Sequence of chain 1.A:
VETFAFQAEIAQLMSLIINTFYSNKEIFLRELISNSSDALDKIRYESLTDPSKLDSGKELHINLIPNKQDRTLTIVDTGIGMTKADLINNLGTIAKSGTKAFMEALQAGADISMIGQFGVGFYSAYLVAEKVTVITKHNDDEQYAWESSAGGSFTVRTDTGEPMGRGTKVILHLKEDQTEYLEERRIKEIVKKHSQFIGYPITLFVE

Binding-site contacts:
Ligand atom C7 contacts residue ASP86 of chain 1.A at 3.4 Å.
Ligand atom C30 contacts residue PHE131 of chain 1.A at 3.6 Å (hydrophobic).
Ligand atom N12 contacts residue ASN44 of chain 1.A at 3.3 Å (h-bond).
Ligand atom C7 contacts residue THR177 of chain 1.A at 3.7 Å.
Ligand atom N12 contacts residue PHE131 of chain 1.A at 3.6 Å.
Ligand atom O8 contacts residue THR177 of chain 1.A at 3.5 Å.
Ligand atom N2 contacts residue MET91 of chain 1.A at 3.8 Å.
Ligand atom C19 contacts residue ASN44 of chain 1.A at 3.6 Å.
Ligand atom C26 contacts residue ASN44 of chain 1.A at 3.7 Å.
Ligand atom C6 contacts residue SER45 of chain 1.A at 3.8 Å.
Ligand atom C33 contacts residue VAL143 of chain 1.A at 3.8 Å (hydrophobic).
Ligand atom O15 contacts residue ASN44 of chain 1.A at 3.5 Å (h-bond).
Ligand atom O8 contacts residue ALA48 of chain 1.A at 3.1 Å.
Ligand atom C21 contacts residue ASN44 of chain 1.A at 3.4 Å.
Ligand atom O27 contacts residue GLY128 of chain 1.A at 3.8 Å.
Ligand atom C33 contacts residue PHE131 of chain 1.A at 3.5 Å (hydrophobic).
Ligand atom C22 contacts residue MET91 of chain 1.A at 3.7 Å (hydrophobic).
Ligand atom C5 contacts residue MET91 of chain 1.A at 3.7 Å (hydrophobic).
Ligand atom C34 contacts residue LEU96 of chain 1.A at 3.4 Å (hydrophobic).
Ligand atom N12 contacts residue LEU41 of chain 1.A at 3.8 Å.
Ligand atom C22 contacts residue ILE89 of chain 1.A at 3.6 Å (hydrophobic).
Ligand atom O3 contacts residue GLY90 of chain 1.A at 3.6 Å.
Ligand atom O15 contacts residue PHE131 of chain 1.A at 3.3 Å.
Ligand atom C25 contacts residue ASN44 of chain 1.A at 3.5 Å.
Ligand atom N24 contacts residue PHE131 of chain 1.A at 3.4 Å.
Ligand atom C1 contacts residue MET91 of chain 1.A at 3.8 Å (hydrophobic).
Ligand atom C22 contacts residue GLY90 of chain 1.A at 3.4 Å.
Ligand atom C6 contacts residue ASP86 of chain 1.A at 3.4 Å.
Ligand atom O8 contacts residue ASP86 of chain 1.A at 2.6 Å (salt-bridge).
Ligand atom C25 contacts residue ASP47 of chain 1.A at 3.6 Å.
Ligand atom C9 contacts residue ASN44 of chain 1.A at 3.6 Å.
Ligand atom O3 contacts residue MET91 of chain 1.A at 3.6 Å.
Ligand atom C14 contacts residue PHE131 of chain 1.A at 3.5 Å (hydrophobic).
Ligand atom N13 contacts residue VAL179 of chain 1.A at 3.8 Å.
Ligand atom C1 contacts residue THR177 of chain 1.A at 3.7 Å.
Ligand atom C1 contacts residue ALA48 of chain 1.A at 3.8 Å (hydrophobic).
Ligand atom N13 contacts residue ASN44 of chain 1.A at 3.4 Å.
Ligand atom O3 contacts residue THR177 of chain 1.A at 2.8 Å (h-bond).
Ligand atom C11 contacts residue ASN44 of chain 1.A at 3.6 Å.
Ligand atom C28 contacts residue GLY128 of chain 1.A at 3.5 Å.

The protein below binds the small molecule below.
Small molecule (SMILES): CCCCN(C)C(=O)c1[nH]nc2cc(O)c(C(=O)N(C)c3ccc(N4CCOCC4)cc3)cc12